A small-molecule ligand and the protein it binds are described below.
Small molecule (SMILES): CC(=O)N[C@@H]1[C@@H](O)[C@H](O)[C@@H](CO)O[C@H]1O

Sequence of chain 1.A:
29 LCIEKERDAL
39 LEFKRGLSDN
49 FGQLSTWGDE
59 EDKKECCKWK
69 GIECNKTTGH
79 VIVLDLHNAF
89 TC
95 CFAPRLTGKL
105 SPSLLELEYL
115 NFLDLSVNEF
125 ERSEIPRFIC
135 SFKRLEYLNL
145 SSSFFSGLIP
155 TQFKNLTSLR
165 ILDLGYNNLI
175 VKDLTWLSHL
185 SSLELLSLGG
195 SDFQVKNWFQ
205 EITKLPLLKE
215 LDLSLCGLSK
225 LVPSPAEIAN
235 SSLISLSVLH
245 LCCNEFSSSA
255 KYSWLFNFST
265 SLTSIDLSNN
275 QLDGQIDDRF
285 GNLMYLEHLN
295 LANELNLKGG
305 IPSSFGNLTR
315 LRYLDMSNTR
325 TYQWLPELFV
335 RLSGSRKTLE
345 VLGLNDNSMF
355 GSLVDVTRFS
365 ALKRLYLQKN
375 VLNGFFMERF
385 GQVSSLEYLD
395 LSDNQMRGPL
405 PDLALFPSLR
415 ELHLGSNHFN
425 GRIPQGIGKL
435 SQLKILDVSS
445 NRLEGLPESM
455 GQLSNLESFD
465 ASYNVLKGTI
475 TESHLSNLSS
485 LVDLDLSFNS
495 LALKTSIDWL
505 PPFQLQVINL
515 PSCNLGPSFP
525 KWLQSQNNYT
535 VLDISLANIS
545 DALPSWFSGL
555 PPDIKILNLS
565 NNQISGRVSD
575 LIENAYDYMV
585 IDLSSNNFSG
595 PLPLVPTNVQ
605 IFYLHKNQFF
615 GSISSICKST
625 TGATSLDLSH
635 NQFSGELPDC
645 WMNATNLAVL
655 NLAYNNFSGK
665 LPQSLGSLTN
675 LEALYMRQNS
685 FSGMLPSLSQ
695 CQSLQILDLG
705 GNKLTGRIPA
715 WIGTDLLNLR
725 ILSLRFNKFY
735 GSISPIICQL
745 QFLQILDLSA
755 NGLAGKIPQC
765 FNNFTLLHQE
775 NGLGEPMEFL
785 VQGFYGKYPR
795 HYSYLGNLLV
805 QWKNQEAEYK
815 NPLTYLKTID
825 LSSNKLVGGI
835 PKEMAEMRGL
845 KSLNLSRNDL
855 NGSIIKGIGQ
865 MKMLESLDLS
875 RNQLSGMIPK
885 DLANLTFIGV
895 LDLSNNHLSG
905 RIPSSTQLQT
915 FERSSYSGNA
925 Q

Binding-site contacts:
Ligand atom O6 contacts residue GLN612 of chain 1.A at 4.2 Å.
Ligand atom N2 contacts residue GLN567 of chain 1.A at 3.3 Å (h-bond).
Ligand atom C3 contacts residue GLN567 of chain 1.A at 3.4 Å.
Ligand atom C4 contacts residue GLN567 of chain 1.A at 4.5 Å.
Ligand atom C1 contacts residue GLN567 of chain 1.A at 3.8 Å.
Ligand atom N2 contacts residue ASN591 of chain 1.A at 2.8 Å (h-bond).
Ligand atom C7 contacts residue GLN567 of chain 1.A at 4.5 Å.
Ligand atom O5 contacts residue GLN612 of chain 1.A at 4.0 Å.
Ligand atom C7 contacts residue ASN591 of chain 1.A at 3.6 Å.
Ligand atom C1 contacts residue ASN591 of chain 1.A at 1.4 Å.
Ligand atom C8 contacts residue ASN591 of chain 1.A at 3.9 Å.
Ligand atom C4 contacts residue ASN591 of chain 1.A at 4.2 Å.
Ligand atom C3 contacts residue ASN591 of chain 1.A at 3.8 Å.
Ligand atom O5 contacts residue ASN591 of chain 1.A at 2.4 Å (h-bond).
Ligand atom O7 contacts residue ASN591 of chain 1.A at 4.0 Å.
Ligand atom C1 contacts residue GLN612 of chain 1.A at 4.4 Å.
Ligand atom O3 contacts residue GLN567 of chain 1.A at 4.2 Å.
Ligand atom C2 contacts residue GLN567 of chain 1.A at 3.7 Å.
Ligand atom C2 contacts residue ASN591 of chain 1.A at 2.4 Å.
Ligand atom C5 contacts residue ASN591 of chain 1.A at 3.7 Å.